Binding-site contacts:
Ligand atom CA contacts residue GLY182 of chain 1.B at 3.3 Å.
Ligand atom CE contacts residue PRO384 of chain 1.B at 3.8 Å (hydrophobic).
Ligand atom CD contacts residue PHE259 of chain 1.B at 3.6 Å (hydrophobic).
Ligand atom CG contacts residue PRO384 of chain 1.B at 3.3 Å (hydrophobic).
Ligand atom CG contacts residue THR258 of chain 1.B at 3.8 Å.
Ligand atom C contacts residue LYS386 of chain 1.B at 3.9 Å.
Ligand atom CB contacts residue MET383 of chain 1.B at 3.7 Å (hydrophobic).
Ligand atom C contacts residue MET383 of chain 1.B at 3.8 Å (hydrophobic).
Ligand atom CB contacts residue GLY182 of chain 1.B at 3.6 Å.
Ligand atom O contacts residue PHE259 of chain 1.B at 3.7 Å.
Ligand atom CD1 contacts residue THR180 of chain 1.B at 3.7 Å.
Ligand atom CG2 contacts residue HIS183 of chain 1.B at 3.4 Å.
Ligand atom CD1 contacts residue GLY182 of chain 1.B at 3.9 Å.
Ligand atom CD1 contacts residue PHE259 of chain 1.B at 3.6 Å (hydrophobic).
Ligand atom C contacts residue GLY182 of chain 1.B at 3.4 Å.
Ligand atom O contacts residue LYS386 of chain 1.B at 3.1 Å (salt-bridge).
Ligand atom CD1 contacts residue ARG184 of chain 1.B at 3.9 Å.
Ligand atom CG contacts residue MET383 of chain 1.B at 3.9 Å (hydrophobic).
Ligand atom O contacts residue HIS183 of chain 1.B at 3.7 Å.
Ligand atom CG contacts residue PHE259 of chain 1.B at 3.8 Å (hydrophobic).
Ligand atom N contacts residue MET383 of chain 1.B at 3.7 Å.
Ligand atom N contacts residue GLY182 of chain 1.B at 2.7 Å (h-bond).
Ligand atom O contacts residue MET383 of chain 1.B at 3.6 Å.
Ligand atom CG contacts residue MET383 of chain 1.B at 3.9 Å (hydrophobic).
Ligand atom O contacts residue VAL385 of chain 1.B at 3.6 Å.
Ligand atom O contacts residue MET383 of chain 1.B at 3.4 Å.
Ligand atom CH3 contacts residue LYS386 of chain 1.B at 3.7 Å.
Ligand atom CD contacts residue PRO384 of chain 1.B at 3.2 Å (hydrophobic).
Ligand atom CG contacts residue PHE259 of chain 1.B at 3.9 Å (hydrophobic).
Ligand atom O contacts residue ARG160 of chain 1.B at 4.0 Å.
Ligand atom CB contacts residue GLY182 of chain 1.B at 3.2 Å.
Ligand atom N contacts residue MET383 of chain 1.B at 3.9 Å.
Ligand atom CG contacts residue GLY182 of chain 1.B at 3.6 Å.
Ligand atom C contacts residue MET383 of chain 1.B at 3.6 Å (hydrophobic).
Ligand atom CD2 contacts residue LEU163 of chain 1.B at 4.0 Å (hydrophobic).
Ligand atom CG2 contacts residue HIS183 of chain 1.B at 3.8 Å.
Ligand atom CA contacts residue GLY182 of chain 1.B at 3.7 Å.
Ligand atom CD2 contacts residue MET383 of chain 1.B at 3.7 Å (hydrophobic).
Ligand atom C contacts residue PHE259 of chain 1.B at 3.8 Å (hydrophobic).
Ligand atom CE contacts residue THR258 of chain 1.B at 3.7 Å.

A protein and the small-molecule ligand that binds it are described below.
Small molecule (SMILES): CC(=O)N(C)[C@H](C(=O)N1C[C@H](C)C[C@H]1C(=O)N(C)[C@@H]1C(=O)N[C@@H](CC(C)C)C(=O)N2C[C@H](C)C[C@H]2C(=O)N[C@@H](CC(C)C)C(=O)N(C)[C@@H](C(C)C)C(=O)N2CCC[C@H]2C(=O)N(C)[C@H](CC(C)C)C(=O)NCC(=O)O[C@@H]1C)C(C)C

Sequence of chain 1.B:
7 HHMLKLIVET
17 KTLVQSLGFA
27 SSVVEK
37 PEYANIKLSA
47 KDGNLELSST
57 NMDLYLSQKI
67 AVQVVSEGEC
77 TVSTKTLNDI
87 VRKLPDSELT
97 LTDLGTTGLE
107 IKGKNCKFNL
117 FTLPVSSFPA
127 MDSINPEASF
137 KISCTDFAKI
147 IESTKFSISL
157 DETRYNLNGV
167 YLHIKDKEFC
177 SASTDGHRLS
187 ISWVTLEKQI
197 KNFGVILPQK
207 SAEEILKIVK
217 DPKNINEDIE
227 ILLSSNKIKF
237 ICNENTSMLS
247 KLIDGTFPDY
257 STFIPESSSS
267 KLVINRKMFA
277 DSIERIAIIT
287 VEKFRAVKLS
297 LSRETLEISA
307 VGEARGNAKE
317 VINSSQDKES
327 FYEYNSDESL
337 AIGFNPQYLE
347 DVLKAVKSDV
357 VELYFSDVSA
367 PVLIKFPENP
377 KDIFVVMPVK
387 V